The protein below binds the small molecule below.
Small molecule (SMILES): OC[C@H]1O[C@H](O[C@H]2[C@H](O)[C@@H](O)[C@@H](O)O[C@@H]2CO)[C@H](O)[C@@H](O)[C@@H]1O

Sequence of chain 1.E:
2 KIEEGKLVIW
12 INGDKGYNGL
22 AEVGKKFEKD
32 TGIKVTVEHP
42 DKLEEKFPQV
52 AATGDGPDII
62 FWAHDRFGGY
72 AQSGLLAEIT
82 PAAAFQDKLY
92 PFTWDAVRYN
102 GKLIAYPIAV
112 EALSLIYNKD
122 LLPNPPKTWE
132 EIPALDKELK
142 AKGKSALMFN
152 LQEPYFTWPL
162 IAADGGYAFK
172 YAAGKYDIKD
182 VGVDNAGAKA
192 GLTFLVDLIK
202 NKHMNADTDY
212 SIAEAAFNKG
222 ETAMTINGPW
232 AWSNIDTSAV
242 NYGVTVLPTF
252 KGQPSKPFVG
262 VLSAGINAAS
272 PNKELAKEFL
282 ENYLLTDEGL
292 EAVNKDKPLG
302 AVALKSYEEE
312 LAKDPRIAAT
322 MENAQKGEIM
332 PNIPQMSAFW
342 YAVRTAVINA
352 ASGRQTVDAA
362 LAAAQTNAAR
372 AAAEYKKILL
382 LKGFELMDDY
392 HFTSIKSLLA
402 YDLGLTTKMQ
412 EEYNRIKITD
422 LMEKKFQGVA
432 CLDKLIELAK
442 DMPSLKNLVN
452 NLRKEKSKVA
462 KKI

Binding-site contacts:
Ligand atom O3 contacts residue ARG67 of chain 1.E at 2.9 Å (salt-bridge).
Ligand atom O3 contacts residue TRP63 of chain 1.E at 3.4 Å (h-bond).
Ligand atom O6 contacts residue PHE157 of chain 1.E at 3.7 Å.
Ligand atom C4 contacts residue TRP341 of chain 1.E at 3.6 Å (hydrophobic).
Ligand atom C2 contacts residue GLU112 of chain 1.E at 3.1 Å.
Ligand atom C1 contacts residue ASP15 of chain 1.E at 3.5 Å.
Ligand atom C1 contacts residue TYR156 of chain 1.E at 3.7 Å (hydrophobic).
Ligand atom O6 contacts residue TYR156 of chain 1.E at 3.1 Å (h-bond).
Ligand atom C2 contacts residue ASP66 of chain 1.E at 3.3 Å.
Ligand atom O3 contacts residue ALA64 of chain 1.E at 3.3 Å.
Ligand atom C6 contacts residue TYR156 of chain 1.E at 3.6 Å (hydrophobic).
Ligand atom C4 contacts residue ARG67 of chain 1.E at 3.7 Å.
Ligand atom C2 contacts residue TRP231 of chain 1.E at 3.9 Å (hydrophobic).
Ligand atom C3 contacts residue ASP66 of chain 1.E at 3.4 Å.
Ligand atom O1 contacts residue ASP15 of chain 1.E at 2.8 Å (salt-bridge).
Ligand atom O2 contacts residue LYS16 of chain 1.E at 2.5 Å (salt-bridge).
Ligand atom C3 contacts residue GLU112 of chain 1.E at 3.8 Å.
Ligand atom O6 contacts residue GLU154 of chain 1.E at 2.7 Å (salt-bridge).
Ligand atom C6 contacts residue PRO155 of chain 1.E at 4.0 Å (hydrophobic).
Ligand atom C3 contacts residue TRP63 of chain 1.E at 3.6 Å (hydrophobic).
Ligand atom C5 contacts residue TYR156 of chain 1.E at 4.0 Å (hydrophobic).
Ligand atom O2 contacts residue TRP63 of chain 1.E at 3.5 Å (h-bond).
Ligand atom C2 contacts residue LYS16 of chain 1.E at 3.6 Å.
Ligand atom O1 contacts residue ASN13 of chain 1.E at 3.4 Å (h-bond).
Ligand atom C6 contacts residue GLU154 of chain 1.E at 3.3 Å.
Ligand atom O1 contacts residue LYS16 of chain 1.E at 3.3 Å (salt-bridge).
Ligand atom O6 contacts residue PRO155 of chain 1.E at 3.4 Å.
Ligand atom O2 contacts residue MET331 of chain 1.E at 3.9 Å.
Ligand atom O4 contacts residue ARG67 of chain 1.E at 2.6 Å (salt-bridge).
Ligand atom O3 contacts residue GLU112 of chain 1.E at 3.4 Å (salt-bridge).
Ligand atom C1 contacts residue TRP231 of chain 1.E at 3.8 Å (hydrophobic).
Ligand atom O5 contacts residue TYR156 of chain 1.E at 3.2 Å.
Ligand atom O2 contacts residue ALA64 of chain 1.E at 3.3 Å.
Ligand atom C6 contacts residue TRP341 of chain 1.E at 3.7 Å (hydrophobic).
Ligand atom O3 contacts residue ASP66 of chain 1.E at 2.5 Å (salt-bridge).
Ligand atom C4 contacts residue TYR156 of chain 1.E at 3.8 Å (hydrophobic).
Ligand atom C1 contacts residue LYS16 of chain 1.E at 3.6 Å.
Ligand atom O2 contacts residue ASP66 of chain 1.E at 2.8 Å (salt-bridge).
Ligand atom O2 contacts residue GLU112 of chain 1.E at 2.5 Å (salt-bridge).
Ligand atom O3 contacts residue TRP341 of chain 1.E at 3.8 Å.